The small molecule below binds the protein below.
Small molecule (SMILES): OC[C@H]1O[C@@H](O[C@@H]2[C@@H](O)[C@H](O)O[C@H](CO)[C@H]2O)[C@H](O)[C@@H](O)[C@@H]1O

Binding-site contacts:
Ligand atom O3 contacts residue GLN181 of chain 1.A at 2.5 Å (h-bond).
Ligand atom O4 contacts residue GLN34 of chain 1.A at 3.0 Å (h-bond).
Ligand atom C2 contacts residue GLU391 of chain 1.A at 3.2 Å.
Ligand atom C5 contacts residue TRP438 of chain 1.A at 3.6 Å (hydrophobic).
Ligand atom C6 contacts residue TRP363 of chain 1.A at 3.4 Å (hydrophobic).
Ligand atom C6 contacts residue PHE454 of chain 1.A at 3.6 Å (hydrophobic).
Ligand atom O2 contacts residue ASN180 of chain 1.A at 2.9 Å (h-bond).
Ligand atom C1 contacts residue GLU391 of chain 1.A at 3.1 Å.
Ligand atom O3 contacts residue TRP446 of chain 1.A at 3.0 Å (h-bond).
Ligand atom O2 contacts residue ASN318 of chain 1.A at 3.6 Å.
Ligand atom O4 contacts residue TRP446 of chain 1.A at 3.7 Å.
Ligand atom C3 contacts residue TRP438 of chain 1.A at 3.8 Å (hydrophobic).
Ligand atom C4 contacts residue GLU445 of chain 1.A at 3.5 Å.
Ligand atom O1 contacts residue ASN250 of chain 1.A at 2.9 Å (h-bond).
Ligand atom O5 contacts residue GLU391 of chain 1.A at 2.8 Å (salt-bridge).
Ligand atom O3 contacts residue HIS135 of chain 1.A at 2.9 Å (h-bond).
Ligand atom O2 contacts residue HIS135 of chain 1.A at 3.3 Å (h-bond).
Ligand atom O4 contacts residue TRP438 of chain 1.A at 3.1 Å.
Ligand atom C6 contacts residue TRP438 of chain 1.A at 3.8 Å (hydrophobic).
Ligand atom C6 contacts residue GLU445 of chain 1.A at 3.2 Å.
Ligand atom O4 contacts residue GLU445 of chain 1.A at 2.3 Å (salt-bridge).
Ligand atom O2 contacts residue GLU391 of chain 1.A at 2.6 Å (salt-bridge).
Ligand atom O2 contacts residue GLN181 of chain 1.A at 2.4 Å (h-bond).
Ligand atom O2 contacts residue TYR320 of chain 1.A at 3.0 Å.
Ligand atom C3 contacts residue GLN181 of chain 1.A at 3.5 Å.
Ligand atom C5 contacts residue TRP363 of chain 1.A at 3.3 Å (hydrophobic).
Ligand atom C5 contacts residue TYR320 of chain 1.A at 3.1 Å (hydrophobic).
Ligand atom O3 contacts residue TRP438 of chain 1.A at 3.8 Å.
Ligand atom C3 contacts residue GLN34 of chain 1.A at 3.8 Å.
Ligand atom C2 contacts residue GLN181 of chain 1.A at 3.0 Å.
Ligand atom O6 contacts residue GLU445 of chain 1.A at 2.4 Å (salt-bridge).
Ligand atom C1 contacts residue GLN181 of chain 1.A at 3.3 Å.
Ligand atom O4 contacts residue TRP363 of chain 1.A at 3.7 Å.
Ligand atom C5 contacts residue GLU391 of chain 1.A at 3.5 Å.
Ligand atom C3 contacts residue GLU391 of chain 1.A at 3.5 Å.
Ligand atom O6 contacts residue TRP363 of chain 1.A at 3.6 Å.
Ligand atom C6 contacts residue TYR320 of chain 1.A at 3.5 Å (hydrophobic).
Ligand atom O3 contacts residue GLN34 of chain 1.A at 2.7 Å (h-bond).
Ligand atom O5 contacts residue TYR320 of chain 1.A at 2.7 Å (h-bond).
Ligand atom C3 contacts residue HIS135 of chain 1.A at 3.9 Å.

Sequence of chain 1.A:
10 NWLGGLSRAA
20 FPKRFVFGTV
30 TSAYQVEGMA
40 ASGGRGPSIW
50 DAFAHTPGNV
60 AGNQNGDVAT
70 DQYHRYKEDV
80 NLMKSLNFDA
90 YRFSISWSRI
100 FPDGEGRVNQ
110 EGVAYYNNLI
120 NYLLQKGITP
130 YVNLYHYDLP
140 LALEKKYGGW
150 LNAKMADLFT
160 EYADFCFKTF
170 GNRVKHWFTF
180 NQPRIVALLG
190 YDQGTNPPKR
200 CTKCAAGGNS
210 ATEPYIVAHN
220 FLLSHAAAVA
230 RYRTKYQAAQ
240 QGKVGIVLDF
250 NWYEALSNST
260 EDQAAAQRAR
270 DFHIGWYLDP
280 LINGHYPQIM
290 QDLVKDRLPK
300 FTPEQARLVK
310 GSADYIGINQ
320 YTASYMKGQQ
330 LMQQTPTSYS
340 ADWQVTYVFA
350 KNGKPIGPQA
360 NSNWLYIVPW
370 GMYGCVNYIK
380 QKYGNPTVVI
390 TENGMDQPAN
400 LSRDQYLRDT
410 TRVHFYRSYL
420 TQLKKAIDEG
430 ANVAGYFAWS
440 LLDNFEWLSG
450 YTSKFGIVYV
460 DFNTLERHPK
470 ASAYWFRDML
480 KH